Sequence of chain 1.G:
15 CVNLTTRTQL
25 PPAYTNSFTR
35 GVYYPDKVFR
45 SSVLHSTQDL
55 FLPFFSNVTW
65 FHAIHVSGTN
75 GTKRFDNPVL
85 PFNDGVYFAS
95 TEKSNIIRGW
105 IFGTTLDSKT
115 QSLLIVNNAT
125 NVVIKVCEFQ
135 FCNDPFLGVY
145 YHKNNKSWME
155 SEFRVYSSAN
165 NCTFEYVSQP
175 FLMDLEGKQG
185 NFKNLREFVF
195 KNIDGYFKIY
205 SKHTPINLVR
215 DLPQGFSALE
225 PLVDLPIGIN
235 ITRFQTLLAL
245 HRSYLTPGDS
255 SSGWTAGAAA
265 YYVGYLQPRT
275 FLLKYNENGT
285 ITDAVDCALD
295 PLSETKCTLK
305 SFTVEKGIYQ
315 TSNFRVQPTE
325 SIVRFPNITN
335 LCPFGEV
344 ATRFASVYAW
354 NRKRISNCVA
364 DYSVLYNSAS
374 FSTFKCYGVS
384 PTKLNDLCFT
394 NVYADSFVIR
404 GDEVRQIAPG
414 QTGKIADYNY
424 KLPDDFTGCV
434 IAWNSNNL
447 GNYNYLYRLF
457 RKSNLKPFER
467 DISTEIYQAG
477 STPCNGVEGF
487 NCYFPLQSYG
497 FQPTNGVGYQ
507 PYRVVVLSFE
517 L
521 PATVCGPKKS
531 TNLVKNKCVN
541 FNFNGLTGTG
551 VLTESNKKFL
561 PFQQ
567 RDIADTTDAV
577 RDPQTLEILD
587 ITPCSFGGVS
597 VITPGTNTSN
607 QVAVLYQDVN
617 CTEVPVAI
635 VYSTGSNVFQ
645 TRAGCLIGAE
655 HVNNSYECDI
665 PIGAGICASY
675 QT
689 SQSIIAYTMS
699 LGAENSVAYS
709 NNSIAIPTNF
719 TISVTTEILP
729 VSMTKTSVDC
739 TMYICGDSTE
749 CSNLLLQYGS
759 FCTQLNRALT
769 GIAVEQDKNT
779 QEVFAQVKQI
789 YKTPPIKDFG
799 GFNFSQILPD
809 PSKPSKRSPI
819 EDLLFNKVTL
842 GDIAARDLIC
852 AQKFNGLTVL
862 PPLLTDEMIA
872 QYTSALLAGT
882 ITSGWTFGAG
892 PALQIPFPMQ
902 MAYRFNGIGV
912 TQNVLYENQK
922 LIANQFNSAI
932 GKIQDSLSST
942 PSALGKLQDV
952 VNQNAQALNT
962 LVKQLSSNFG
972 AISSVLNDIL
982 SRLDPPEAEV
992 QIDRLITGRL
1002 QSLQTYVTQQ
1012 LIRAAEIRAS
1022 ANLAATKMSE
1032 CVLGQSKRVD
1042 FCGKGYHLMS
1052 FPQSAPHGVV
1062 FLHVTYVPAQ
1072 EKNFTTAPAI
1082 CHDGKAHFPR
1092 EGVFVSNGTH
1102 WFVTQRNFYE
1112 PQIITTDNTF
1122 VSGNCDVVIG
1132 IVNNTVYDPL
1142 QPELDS

Binding-site contacts:
Ligand atom C2 contacts residue ASN165 of chain 1.G at 2.6 Å.
Ligand atom C7 contacts residue ASN165 of chain 1.G at 3.1 Å.
Ligand atom C1 contacts residue ASN165 of chain 1.G at 1.4 Å.
Ligand atom C7 contacts residue ASN164 of chain 1.G at 4.1 Å.
Ligand atom O7 contacts residue ASN165 of chain 1.G at 3.9 Å.
Ligand atom C8 contacts residue ASN165 of chain 1.G at 3.2 Å.
Ligand atom C5 contacts residue ASN165 of chain 1.G at 3.6 Å.
Ligand atom C4 contacts residue ASN165 of chain 1.G at 4.3 Å.
Ligand atom O5 contacts residue ASN165 of chain 1.G at 2.3 Å (h-bond).
Ligand atom C3 contacts residue ASN165 of chain 1.G at 3.9 Å.
Ligand atom N2 contacts residue ASN165 of chain 1.G at 3.0 Å (h-bond).
Ligand atom O7 contacts residue ASN164 of chain 1.G at 3.2 Å.

This protein binds this small molecule.
Small molecule (SMILES): CC(=O)N[C@@H]1[C@@H](O)[C@H](O)[C@@H](CO)O[C@H]1O